This small molecule binds to this protein.
Small molecule (SMILES): Cc1ccc(O)c(O)c1

Binding-site contacts:
Ligand atom C6 contacts residue MET207 of chain 8.A at 4.2 Å (hydrophobic).
Ligand atom O3 contacts residue ILE154 of chain 8.A at 3.5 Å.
Ligand atom C1 contacts residue ILE154 of chain 8.A at 4.2 Å (hydrophobic).
Ligand atom C3 contacts residue PHE204 of chain 8.A at 4.4 Å (hydrophobic).
Ligand atom C6 contacts residue GLY296 of chain 8.A at 4.1 Å.
Ligand atom C5 contacts residue MET207 of chain 8.A at 4.4 Å (hydrophobic).
Ligand atom C3 contacts residue MET207 of chain 8.A at 4.3 Å (hydrophobic).
Ligand atom C2 contacts residue GLY205 of chain 8.A at 3.8 Å.
Ligand atom C4 contacts residue MET207 of chain 8.A at 4.5 Å (hydrophobic).
Ligand atom C5 contacts residue ASN214 of chain 8.A at 3.6 Å.
Ligand atom O4 contacts residue ARG156 of chain 8.A at 3.2 Å.
Ligand atom C5 contacts residue ILE154 of chain 8.A at 4.3 Å (hydrophobic).
Ligand atom C3 contacts residue VAL155 of chain 8.A at 3.8 Å (hydrophobic).
Ligand atom O3 contacts residue ARG156 of chain 8.A at 4.2 Å.
Ligand atom C4 contacts residue VAL155 of chain 8.A at 4.0 Å (hydrophobic).
Ligand atom O4 contacts residue ASN214 of chain 8.A at 4.3 Å.
Ligand atom C4 contacts residue ARG156 of chain 8.A at 4.5 Å.
Ligand atom C4 contacts residue ASN214 of chain 8.A at 4.1 Å.
Ligand atom C1 contacts residue MET207 of chain 8.A at 3.8 Å (hydrophobic).
Ligand atom C2 contacts residue ILE154 of chain 8.A at 3.6 Å (hydrophobic).
Ligand atom O4 contacts residue ALA209 of chain 8.A at 3.9 Å.
Ligand atom C1 contacts residue LEU297 of chain 8.A at 4.5 Å (hydrophobic).
Ligand atom C contacts residue MET207 of chain 8.A at 3.9 Å (hydrophobic).
Ligand atom C6 contacts residue ASN214 of chain 8.A at 3.6 Å.
Ligand atom O4 contacts residue ILE154 of chain 8.A at 4.2 Å.
Ligand atom C5 contacts residue ALA209 of chain 8.A at 4.3 Å (hydrophobic).
Ligand atom O3 contacts residue GLN157 of chain 8.A at 4.5 Å.
Ligand atom C1 contacts residue LEU190 of chain 8.A at 4.4 Å (hydrophobic).
Ligand atom O3 contacts residue PHE204 of chain 8.A at 3.4 Å.
Ligand atom O4 contacts residue VAL155 of chain 8.A at 3.4 Å (h-bond).
Ligand atom C2 contacts residue MET207 of chain 8.A at 3.8 Å (hydrophobic).
Ligand atom C3 contacts residue ILE154 of chain 8.A at 3.4 Å (hydrophobic).
Ligand atom O3 contacts residue GLY205 of chain 8.A at 3.0 Å (h-bond).
Ligand atom C6 contacts residue LEU297 of chain 8.A at 4.3 Å (hydrophobic).
Ligand atom C contacts residue LEU297 of chain 8.A at 3.9 Å (hydrophobic).
Ligand atom C4 contacts residue ILE154 of chain 8.A at 3.7 Å (hydrophobic).
Ligand atom C2 contacts residue LEU190 of chain 8.A at 4.0 Å (hydrophobic).
Ligand atom O3 contacts residue VAL155 of chain 8.A at 2.8 Å (h-bond).
Ligand atom C3 contacts residue GLY205 of chain 8.A at 3.8 Å.
Ligand atom C contacts residue LEU190 of chain 8.A at 3.7 Å (hydrophobic).

Sequence of chain 8.A:
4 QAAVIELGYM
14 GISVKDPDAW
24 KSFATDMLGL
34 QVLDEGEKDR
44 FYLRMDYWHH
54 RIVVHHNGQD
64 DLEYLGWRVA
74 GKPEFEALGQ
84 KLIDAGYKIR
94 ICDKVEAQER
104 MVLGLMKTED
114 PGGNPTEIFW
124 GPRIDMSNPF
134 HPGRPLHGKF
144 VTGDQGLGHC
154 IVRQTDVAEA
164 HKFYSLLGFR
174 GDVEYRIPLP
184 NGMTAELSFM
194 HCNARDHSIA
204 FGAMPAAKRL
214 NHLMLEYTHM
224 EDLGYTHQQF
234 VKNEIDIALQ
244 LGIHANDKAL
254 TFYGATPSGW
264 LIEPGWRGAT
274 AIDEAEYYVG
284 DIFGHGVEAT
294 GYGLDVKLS